Binding-site contacts:
Ligand atom N9 contacts residue LEU288 of chain 1.A at 3.5 Å.
Ligand atom C4' contacts residue TRP340 of chain 1.A at 3.3 Å (hydrophobic).
Ligand atom O5' contacts residue GLY149 of chain 1.A at 3.5 Å (h-bond).
Ligand atom N3 contacts residue TRP340 of chain 1.A at 3.5 Å.
Ligand atom OP2 contacts residue LYS151 of chain 1.A at 3.3 Å (salt-bridge).
Ligand atom C4' contacts residue ASP324 of chain 1.A at 3.5 Å.
Ligand atom C5' contacts residue GLY147 of chain 1.A at 3.3 Å.
Ligand atom OP1 contacts residue NA1 of chain 1.C at 2.5 Å (h-bond).
Ligand atom OP1 contacts residue THR152 of chain 1.A at 2.7 Å (h-bond).
Ligand atom C8 contacts residue ASN364 of chain 1.A at 3.5 Å.
Ligand atom N6 contacts residue ASP289 of chain 1.A at 2.5 Å (salt-bridge).
Ligand atom N3 contacts residue LEU288 of chain 1.A at 3.5 Å.
Ligand atom C4' contacts residue GLY147 of chain 1.A at 3.5 Å.
Ligand atom OP1 contacts residue VAL148 of chain 1.A at 3.2 Å (h-bond).
Ligand atom O3' contacts residue ARG322 of chain 1.A at 3.4 Å (salt-bridge).
Ligand atom C1' contacts residue GLY339 of chain 1.A at 3.3 Å.
Ligand atom C4 contacts residue LEU288 of chain 1.A at 3.5 Å (hydrophobic).
Ligand atom O3' contacts residue GLY147 of chain 1.A at 3.3 Å.
Ligand atom C5' contacts residue ASP324 of chain 1.A at 3.2 Å.
Ligand atom O4' contacts residue TRP340 of chain 1.A at 3.3 Å.
Ligand atom C8 contacts residue GLY339 of chain 1.A at 3.0 Å.
Ligand atom N9 contacts residue GLY339 of chain 1.A at 3.5 Å (h-bond).
Ligand atom OP1 contacts residue ZN1 of chain 1.D at 2.0 Å.
Ligand atom C1' contacts residue LEU288 of chain 1.A at 3.4 Å (hydrophobic).
Ligand atom OP1 contacts residue GLY149 of chain 1.A at 2.9 Å (h-bond).
Ligand atom O3' contacts residue ZN1 of chain 1.D at 3.0 Å.
Ligand atom OP1 contacts residue ARG322 of chain 1.A at 2.9 Å (salt-bridge).
Ligand atom N7 contacts residue ASN364 of chain 1.A at 2.8 Å (h-bond).
Ligand atom OP1 contacts residue ASP233 of chain 1.A at 3.0 Å (salt-bridge).
Ligand atom N6 contacts residue LEU288 of chain 1.A at 2.9 Å.
Ligand atom C5' contacts residue ASP235 of chain 1.A at 3.2 Å.
Ligand atom N1 contacts residue LEU288 of chain 1.A at 3.1 Å.
Ligand atom OP1 contacts residue MG1 of chain 1.E at 2.6 Å.
Ligand atom C2 contacts residue TRP340 of chain 1.A at 3.4 Å (hydrophobic).
Ligand atom P contacts residue ZN1 of chain 1.D at 3.0 Å.
Ligand atom P contacts residue NA1 of chain 1.C at 3.6 Å.
Ligand atom OP1 contacts residue GLY147 of chain 1.A at 2.8 Å (h-bond).
Ligand atom OP1 contacts residue HIS232 of chain 1.A at 2.8 Å (h-bond).
Ligand atom C5' contacts residue GLY149 of chain 1.A at 3.5 Å.
Ligand atom OP1 contacts residue ASP235 of chain 1.A at 3.0 Å (salt-bridge).

A small-molecule ligand and the protein it binds are described below.
Small molecule (SMILES): Nc1ncnc2c1ncn2[C@H]1C[C@H](O[P](=O)(O)OC[C@H]2O[C@@H](n3cnc4c(N)ncnc43)C[C@@H]2O[P](=O)(O)OC[C@H]2O[C@@H](n3cnc4c(N)ncnc43)C[C@@H]2O[P](=O)(O)OC[C@H]2O[C@@H](n3cnc4c(N)ncnc43)C[C@@H]2O[P](=O)(O)OC[C@H]2O[C@@H](n3cnc4c(N)ncnc43)C[C@@H]2O)[C@@H](CO)O1

Sequence of chain 1.A:
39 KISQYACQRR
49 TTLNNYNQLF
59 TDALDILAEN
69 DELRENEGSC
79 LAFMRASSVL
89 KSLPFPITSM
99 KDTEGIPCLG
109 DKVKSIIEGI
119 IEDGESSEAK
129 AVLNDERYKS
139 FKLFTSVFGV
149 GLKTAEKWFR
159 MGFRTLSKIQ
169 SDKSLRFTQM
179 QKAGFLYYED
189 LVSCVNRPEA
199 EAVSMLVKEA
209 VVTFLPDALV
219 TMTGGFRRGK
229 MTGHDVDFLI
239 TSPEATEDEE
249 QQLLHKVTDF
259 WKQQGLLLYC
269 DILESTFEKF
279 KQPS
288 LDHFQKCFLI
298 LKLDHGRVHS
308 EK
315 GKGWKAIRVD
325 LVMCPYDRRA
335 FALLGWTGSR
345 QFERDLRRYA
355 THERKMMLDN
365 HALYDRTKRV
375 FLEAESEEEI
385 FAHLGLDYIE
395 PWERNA